Binding-site contacts:
Ligand atom C6 contacts residue PRO115 of chain 1.A at 3.5 Å (hydrophobic).
Ligand atom O6 contacts residue PRO115 of chain 1.A at 3.7 Å.
Ligand atom O6 contacts residue VAL129 of chain 1.A at 3.8 Å.
Ligand atom O7 contacts residue ARG137 of chain 1.A at 4.1 Å.
Ligand atom C3 contacts residue HIS131 of chain 1.A at 4.0 Å.
Ligand atom C6 contacts residue ASP77 of chain 1.A at 3.4 Å.
Ligand atom C6 contacts residue HIS131 of chain 1.A at 3.8 Å.
Ligand atom C3 contacts residue HIS135 of chain 1.A at 3.9 Å.
Ligand atom C5 contacts residue HIS131 of chain 1.A at 3.7 Å.
Ligand atom O7 contacts residue GLY117 of chain 1.A at 3.9 Å.
Ligand atom N2 contacts residue ASP133 of chain 1.A at 4.3 Å.
Ligand atom C4 contacts residue GLY118 of chain 1.A at 4.3 Å.
Ligand atom O6 contacts residue LYS116 of chain 1.A at 3.5 Å.
Ligand atom O4 contacts residue HIS114 of chain 1.A at 2.7 Å (h-bond).
Ligand atom O6 contacts residue GLY118 of chain 1.A at 4.2 Å.
Ligand atom C6 contacts residue LYS116 of chain 1.A at 4.3 Å.
Ligand atom C4 contacts residue HIS131 of chain 1.A at 3.9 Å.
Ligand atom C1 contacts residue GLY117 of chain 1.A at 3.5 Å.
Ligand atom O5 contacts residue GLY117 of chain 1.A at 3.0 Å.
Ligand atom C6 contacts residue GLY117 of chain 1.A at 3.6 Å.
Ligand atom O6 contacts residue ASP77 of chain 1.A at 2.6 Å (salt-bridge).
Ligand atom O4 contacts residue GLY118 of chain 1.A at 3.2 Å.
Ligand atom C1 contacts residue GLY118 of chain 1.A at 4.2 Å.
Ligand atom O4 contacts residue HIS135 of chain 1.A at 3.0 Å (h-bond).
Ligand atom C3 contacts residue ASP133 of chain 1.A at 3.4 Å.
Ligand atom O3 contacts residue ASP133 of chain 1.A at 2.7 Å (salt-bridge).
Ligand atom C6 contacts residue VAL129 of chain 1.A at 4.1 Å (hydrophobic).
Ligand atom C4 contacts residue HIS114 of chain 1.A at 3.5 Å.
Ligand atom C6 contacts residue HIS114 of chain 1.A at 3.9 Å.
Ligand atom C4 contacts residue HIS135 of chain 1.A at 3.9 Å.
Ligand atom O6 contacts residue HIS131 of chain 1.A at 4.2 Å.
Ligand atom O6 contacts residue GLY117 of chain 1.A at 2.8 Å (h-bond).
Ligand atom O3 contacts residue HIS135 of chain 1.A at 3.0 Å (h-bond).
Ligand atom C5 contacts residue GLY118 of chain 1.A at 4.1 Å.
Ligand atom O5 contacts residue GLY118 of chain 1.A at 3.3 Å (h-bond).
Ligand atom O3 contacts residue HIS114 of chain 1.A at 4.3 Å.
Ligand atom C2 contacts residue GLY117 of chain 1.A at 4.0 Å.
Ligand atom C5 contacts residue GLY117 of chain 1.A at 4.1 Å.
Ligand atom C6 contacts residue GLY118 of chain 1.A at 3.9 Å.
Ligand atom C5 contacts residue ASP77 of chain 1.A at 4.1 Å.

This protein binds this small molecule.
Small molecule (SMILES): CC(=O)N[C@@H]1[C@@H](O)[C@@H](O)[C@@H](CO)O[C@@H]1O

Sequence of chain 1.A:
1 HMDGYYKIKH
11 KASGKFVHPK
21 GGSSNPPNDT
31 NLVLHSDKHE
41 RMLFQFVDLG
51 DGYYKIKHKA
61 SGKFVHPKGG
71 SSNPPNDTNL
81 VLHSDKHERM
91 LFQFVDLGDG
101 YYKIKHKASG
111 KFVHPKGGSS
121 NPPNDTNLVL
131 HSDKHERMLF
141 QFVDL